Binding-site contacts:
Ligand atom C1 contacts residue TYR98 of chain 1.B at 3.6 Å (hydrophobic).
Ligand atom C12 contacts residue ALA37 of chain 1.B at 3.7 Å (hydrophobic).
Ligand atom F21 contacts residue PRO8 of chain 1.B at 3.7 Å.
Ligand atom C2 contacts residue LEU102 of chain 1.B at 4.2 Å (hydrophobic).
Ligand atom C5 contacts residue GLU134 of chain 3.B at 3.9 Å.
Ligand atom C17 contacts residue MET74 of chain 1.B at 4.0 Å (hydrophobic).
Ligand atom O11 contacts residue MET74 of chain 1.B at 3.0 Å (h-bond).
Ligand atom C4 contacts residue LEU102 of chain 1.B at 3.5 Å (hydrophobic).
Ligand atom O8 contacts residue MET74 of chain 1.B at 3.4 Å (h-bond).
Ligand atom C12 contacts residue PHE70 of chain 1.B at 3.7 Å (hydrophobic).
Ligand atom C1 contacts residue LEU102 of chain 1.B at 3.5 Å (hydrophobic).
Ligand atom C2 contacts residue LEU131 of chain 3.B at 3.6 Å (hydrophobic).
Ligand atom F21 contacts residue SO41 of chain 1.K at 2.9 Å.
Ligand atom C15 contacts residue ASN106 of chain 1.B at 4.1 Å.
Ligand atom C7 contacts residue MET74 of chain 1.B at 3.6 Å (hydrophobic).
Ligand atom O11 contacts residue LEU73 of chain 1.B at 3.2 Å.
Ligand atom C15 contacts residue LEU102 of chain 1.B at 3.8 Å (hydrophobic).
Ligand atom C4 contacts residue TYR98 of chain 1.B at 3.5 Å (hydrophobic).
Ligand atom C15 contacts residue MET74 of chain 1.B at 3.6 Å (hydrophobic).
Ligand atom F20 contacts residue SO41 of chain 1.K at 2.5 Å.
Ligand atom C13 contacts residue GLU134 of chain 3.B at 4.1 Å.
Ligand atom C3 contacts residue GLU134 of chain 3.B at 3.6 Å.
Ligand atom N16 contacts residue MET74 of chain 1.B at 3.6 Å.
Ligand atom C17 contacts residue LEU102 of chain 1.B at 3.6 Å (hydrophobic).
Ligand atom N16 contacts residue ASN106 of chain 1.B at 3.4 Å (h-bond).
Ligand atom C5 contacts residue LEU102 of chain 1.B at 4.2 Å (hydrophobic).
Ligand atom C2 contacts residue VAL135 of chain 3.B at 3.7 Å (hydrophobic).
Ligand atom C1 contacts residue LEU131 of chain 3.B at 3.7 Å (hydrophobic).
Ligand atom C3 contacts residue VAL135 of chain 3.B at 3.8 Å (hydrophobic).
Ligand atom C4 contacts residue GLU134 of chain 3.B at 3.4 Å.
Ligand atom C6 contacts residue GLU134 of chain 3.B at 4.1 Å.
Ligand atom C13 contacts residue HIS138 of chain 3.B at 3.4 Å.
Ligand atom C1 contacts residue GLU134 of chain 3.B at 3.2 Å.
Ligand atom C13 contacts residue SO41 of chain 1.I at 3.9 Å.
Ligand atom N16 contacts residue LEU102 of chain 1.B at 3.6 Å.
Ligand atom F21 contacts residue GLY9 of chain 1.B at 3.4 Å.
Ligand atom F21 contacts residue ARG88 of chain 1.B at 3.3 Å.
Ligand atom C2 contacts residue GLU134 of chain 3.B at 3.1 Å.
Ligand atom C18 contacts residue LEU102 of chain 1.B at 3.9 Å (hydrophobic).
Ligand atom C19 contacts residue SO41 of chain 1.K at 3.1 Å.

Sequence of chain 1.B:
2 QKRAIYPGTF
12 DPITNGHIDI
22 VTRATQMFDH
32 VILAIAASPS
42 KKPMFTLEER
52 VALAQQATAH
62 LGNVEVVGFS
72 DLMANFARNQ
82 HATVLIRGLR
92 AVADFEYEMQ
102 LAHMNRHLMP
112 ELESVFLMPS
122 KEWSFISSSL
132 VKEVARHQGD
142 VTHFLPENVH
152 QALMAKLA

The small molecule below binds the protein below.
Small molecule (SMILES): CC1(C)OC(=O)c2ccccc2[C@H]1n1cncc1C(F)F

Sequence of chain 3.B:
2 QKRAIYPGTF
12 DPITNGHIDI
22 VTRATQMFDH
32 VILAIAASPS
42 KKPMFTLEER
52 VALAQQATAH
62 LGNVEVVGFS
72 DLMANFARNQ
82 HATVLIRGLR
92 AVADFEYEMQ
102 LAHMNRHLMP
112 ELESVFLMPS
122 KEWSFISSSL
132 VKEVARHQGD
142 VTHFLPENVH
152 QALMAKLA